Sequence of chain 1.A:
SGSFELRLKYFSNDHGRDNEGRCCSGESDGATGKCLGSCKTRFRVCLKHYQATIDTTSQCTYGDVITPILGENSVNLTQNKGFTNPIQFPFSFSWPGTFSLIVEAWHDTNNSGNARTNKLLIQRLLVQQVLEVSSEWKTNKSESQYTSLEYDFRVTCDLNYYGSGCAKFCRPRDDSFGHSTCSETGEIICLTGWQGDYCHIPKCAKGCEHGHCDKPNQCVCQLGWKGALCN

Binding-site contacts:
Ligand atom C4 contacts residue ASN145 of chain 1.A at 4.0 Å.
Ligand atom O6 contacts residue GLN134 of chain 1.A at 4.1 Å.
Ligand atom O5 contacts residue ASN145 of chain 1.A at 2.5 Å (h-bond).
Ligand atom O6 contacts residue VAL132 of chain 1.A at 3.7 Å.
Ligand atom O7 contacts residue ASN145 of chain 1.A at 3.2 Å (h-bond).
Ligand atom O6 contacts residue TYR156 of chain 1.A at 4.0 Å.
Ligand atom C6 contacts residue GLN134 of chain 1.A at 3.5 Å.
Ligand atom C3 contacts residue ASN145 of chain 1.A at 3.7 Å.
Ligand atom N2 contacts residue ASN145 of chain 1.A at 3.2 Å (h-bond).
Ligand atom C1 contacts residue ASN145 of chain 1.A at 1.4 Å.
Ligand atom C6 contacts residue ASN145 of chain 1.A at 3.2 Å.
Ligand atom C7 contacts residue THR144 of chain 1.A at 4.2 Å.
Ligand atom C5 contacts residue ASN145 of chain 1.A at 3.3 Å.
Ligand atom C2 contacts residue ASN145 of chain 1.A at 2.5 Å.
Ligand atom O6 contacts residue ASN145 of chain 1.A at 3.6 Å (h-bond).
Ligand atom C7 contacts residue ASN145 of chain 1.A at 3.5 Å.
Ligand atom O7 contacts residue THR144 of chain 1.A at 3.3 Å (h-bond).

A protein and the small-molecule ligand that binds it are described below.
Small molecule (SMILES): CC(=O)N[C@@H]1[C@@H](O)[C@H](O)[C@@H](CO)O[C@H]1O